The protein below binds the small molecule below.
Small molecule (SMILES): COc1ccc(C[C@H](N)C(=O)N[C@H]2[C@@H](O)[C@H](n3cnc4c(N(C)C)ncnc43)O[C@@H]2CO[P](=O)(O)O[C@H]2[C@@H](O)[C@H](n3ccc(N)nc3=O)O[C@@H]2CO[P](=O)(O)O[C@H]2[C@@H](O)[C@H](n3ccc(N)nc3=O)O[C@@H]2CO)cc1

Sequence of chain 1.QC:
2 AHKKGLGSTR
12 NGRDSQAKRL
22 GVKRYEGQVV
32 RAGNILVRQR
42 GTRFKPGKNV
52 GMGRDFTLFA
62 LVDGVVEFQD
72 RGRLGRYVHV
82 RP

Binding-site contacts:
Ligand atom OP1 contacts residue ALA2 of chain 1.QC at 4.1 Å.
Ligand atom C4 contacts residue MG1 of chain 1.GY at 4.5 Å.
Ligand atom O2 contacts residue MG1 of chain 1.GY at 2.7 Å.
Ligand atom C2 contacts residue MG1 of chain 1.GY at 3.4 Å.
Ligand atom N3 contacts residue MG1 of chain 1.GY at 3.2 Å.